Sequence of chain 1.M:
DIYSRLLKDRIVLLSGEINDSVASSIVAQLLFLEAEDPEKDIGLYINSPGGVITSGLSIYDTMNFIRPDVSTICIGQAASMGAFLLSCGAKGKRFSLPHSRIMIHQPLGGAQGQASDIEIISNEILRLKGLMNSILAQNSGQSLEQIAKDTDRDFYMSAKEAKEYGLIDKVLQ

Sequence of chain 1.L:
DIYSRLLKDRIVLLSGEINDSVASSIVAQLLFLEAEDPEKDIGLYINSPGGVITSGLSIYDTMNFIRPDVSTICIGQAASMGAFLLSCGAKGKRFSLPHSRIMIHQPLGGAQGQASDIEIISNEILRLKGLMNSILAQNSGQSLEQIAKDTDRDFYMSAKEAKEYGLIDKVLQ

The small molecule below binds the protein below.
Small molecule (SMILES): CC(C)C[C@H](NC(=O)[C@@H](NC(=O)[C@@H](N)CC(N)=O)C(C)C)C(=O)NCC=O

Binding-site contacts:
Ligand atom CG1 contacts residue ILE144 of chain 1.M at 4.1 Å (hydrophobic).
Ligand atom CB contacts residue VAL71 of chain 1.M at 4.0 Å (hydrophobic).
Ligand atom C contacts residue SER99 of chain 1.M at 3.5 Å.
Ligand atom CA contacts residue GLY70 of chain 1.M at 3.9 Å.
Ligand atom C contacts residue HIS124 of chain 1.M at 3.2 Å.
Ligand atom OD1 contacts residue VAL71 of chain 1.M at 3.6 Å.
Ligand atom O contacts residue HIS124 of chain 1.M at 3.3 Å (h-bond).
Ligand atom C contacts residue ILE72 of chain 1.M at 3.4 Å (hydrophobic).
Ligand atom C contacts residue ILE72 of chain 1.M at 3.6 Å (hydrophobic).
Ligand atom N contacts residue ILE72 of chain 1.M at 4.1 Å.
Ligand atom CA contacts residue ILE72 of chain 1.M at 3.1 Å (hydrophobic).
Ligand atom C contacts residue MET100 of chain 1.M at 3.8 Å (hydrophobic).
Ligand atom O contacts residue GLY128 of chain 1.M at 4.2 Å.
Ligand atom CG1 contacts residue LEU147 of chain 1.M at 4.0 Å (hydrophobic).
Ligand atom CA contacts residue LEU127 of chain 1.M at 3.7 Å (hydrophobic).
Ligand atom O contacts residue PRO126 of chain 1.M at 3.5 Å.
Ligand atom C contacts residue LEU127 of chain 1.M at 3.9 Å (hydrophobic).
Ligand atom CA contacts residue ILE72 of chain 1.M at 4.0 Å (hydrophobic).
Ligand atom O contacts residue VAL71 of chain 1.M at 3.4 Å.
Ligand atom CA contacts residue GLY70 of chain 1.M at 3.3 Å.
Ligand atom CG1 contacts residue ILE72 of chain 1.M at 3.6 Å (hydrophobic).
Ligand atom O contacts residue ILE72 of chain 1.M at 2.7 Å (h-bond).
Ligand atom O contacts residue SER99 of chain 1.M at 2.8 Å.
Ligand atom CG1 contacts residue LEU127 of chain 1.M at 3.6 Å (hydrophobic).
Ligand atom CG contacts residue GLY70 of chain 1.M at 4.1 Å.
Ligand atom C contacts residue LEU127 of chain 1.M at 3.7 Å (hydrophobic).
Ligand atom O contacts residue MET100 of chain 1.M at 3.5 Å (h-bond).
Ligand atom C contacts residue GLY70 of chain 1.M at 3.5 Å.
Ligand atom CB contacts residue ILE72 of chain 1.M at 4.1 Å (hydrophobic).
Ligand atom O contacts residue LEU127 of chain 1.M at 2.8 Å (h-bond).
Ligand atom O contacts residue ILE72 of chain 1.M at 4.0 Å.
Ligand atom N contacts residue ILE72 of chain 1.M at 2.8 Å.
Ligand atom CG2 contacts residue ARG120 of chain 1.L at 4.1 Å.
Ligand atom CB contacts residue LEU127 of chain 1.M at 4.1 Å (hydrophobic).
Ligand atom N contacts residue LEU127 of chain 1.M at 2.9 Å (h-bond).
Ligand atom O contacts residue GLY70 of chain 1.M at 3.6 Å.
Ligand atom CA contacts residue LEU127 of chain 1.M at 3.8 Å (hydrophobic).
Ligand atom N contacts residue GLY70 of chain 1.M at 2.9 Å (h-bond).
Ligand atom CA contacts residue MET100 of chain 1.M at 4.1 Å (hydrophobic).
Ligand atom CB contacts residue GLY70 of chain 1.M at 3.8 Å.